Binding-site contacts:
Ligand atom O10 contacts residue ASN293 of chain 12.C at 4.5 Å.
Ligand atom C6 contacts residue TYR72 of chain 12.C at 3.9 Å (hydrophobic).
Ligand atom O6 contacts residue ASN93 of chain 12.C at 3.4 Å (h-bond).
Ligand atom C1 contacts residue ARG77 of chain 12.C at 3.3 Å.
Ligand atom O10 contacts residue THR291 of chain 12.C at 4.4 Å.
Ligand atom O4 contacts residue GLY78 of chain 12.C at 3.1 Å.
Ligand atom C3 contacts residue GLY78 of chain 12.C at 4.3 Å.
Ligand atom O1A contacts residue HIS298 of chain 12.C at 4.3 Å.
Ligand atom O1A contacts residue ARG77 of chain 12.C at 3.0 Å (salt-bridge).
Ligand atom C5 contacts residue TYR72 of chain 12.C at 3.6 Å (hydrophobic).
Ligand atom C2 contacts residue GLY78 of chain 12.C at 4.1 Å.
Ligand atom C11 contacts residue TYR72 of chain 12.C at 4.3 Å (hydrophobic).
Ligand atom O4 contacts residue ARG289 of chain 12.C at 4.5 Å.
Ligand atom O4 contacts residue TYR72 of chain 12.C at 3.8 Å.
Ligand atom O9 contacts residue ARG77 of chain 12.C at 3.8 Å.
Ligand atom C3 contacts residue HIS298 of chain 12.C at 3.5 Å.
Ligand atom O3 contacts residue VAL296 of chain 12.C at 4.4 Å.
Ligand atom O1B contacts residue TYR72 of chain 12.C at 4.4 Å.
Ligand atom C6 contacts residue ASN93 of chain 12.C at 3.7 Å.
Ligand atom C4 contacts residue HIS298 of chain 12.C at 3.8 Å.
Ligand atom O4 contacts residue ASN80 of chain 12.C at 4.3 Å.
Ligand atom O4 contacts residue ILE79 of chain 12.C at 3.7 Å.
Ligand atom C4 contacts residue ARG77 of chain 12.C at 4.4 Å.
Ligand atom C10 contacts residue TYR72 of chain 12.C at 4.0 Å (hydrophobic).
Ligand atom C1 contacts residue TYR72 of chain 12.C at 4.3 Å (hydrophobic).
Ligand atom C3 contacts residue ARG77 of chain 12.C at 4.2 Å.
Ligand atom O4 contacts residue THR291 of chain 12.C at 3.3 Å.
Ligand atom O8 contacts residue ARG77 of chain 12.C at 3.6 Å (salt-bridge).
Ligand atom N5 contacts residue TYR72 of chain 12.C at 3.1 Å (h-bond).
Ligand atom O1B contacts residue ARG77 of chain 12.C at 2.7 Å (salt-bridge).
Ligand atom O3 contacts residue GLY78 of chain 12.C at 3.4 Å.
Ligand atom O1A contacts residue TYR72 of chain 12.C at 3.6 Å.
Ligand atom C4 contacts residue TYR72 of chain 12.C at 3.4 Å (hydrophobic).
Ligand atom O1A contacts residue GLY78 of chain 12.C at 3.8 Å.
Ligand atom C2 contacts residue ARG77 of chain 12.C at 4.4 Å.
Ligand atom C11 contacts residue ASP85 of chain 12.D at 4.0 Å.
Ligand atom O4 contacts residue HIS298 of chain 12.C at 3.2 Å (h-bond).
Ligand atom C3 contacts residue GLY78 of chain 12.C at 3.9 Å.
Ligand atom C4 contacts residue GLY78 of chain 12.C at 3.2 Å.
Ligand atom C1 contacts residue GLY78 of chain 12.C at 4.2 Å.

This protein binds this small molecule.
Small molecule (SMILES): CC(=O)N[C@H]1[C@H]([C@H](O)[C@H](O)CO)O[C@@](O[C@H]2[C@@H](O)[C@@H](CO)O[C@@H](O[C@H]3[C@H](O)[C@@H](O)[C@H](O)O[C@@H]3CO)[C@@H]2O)(C(=O)O)C[C@@H]1O

Sequence of chain 12.C:
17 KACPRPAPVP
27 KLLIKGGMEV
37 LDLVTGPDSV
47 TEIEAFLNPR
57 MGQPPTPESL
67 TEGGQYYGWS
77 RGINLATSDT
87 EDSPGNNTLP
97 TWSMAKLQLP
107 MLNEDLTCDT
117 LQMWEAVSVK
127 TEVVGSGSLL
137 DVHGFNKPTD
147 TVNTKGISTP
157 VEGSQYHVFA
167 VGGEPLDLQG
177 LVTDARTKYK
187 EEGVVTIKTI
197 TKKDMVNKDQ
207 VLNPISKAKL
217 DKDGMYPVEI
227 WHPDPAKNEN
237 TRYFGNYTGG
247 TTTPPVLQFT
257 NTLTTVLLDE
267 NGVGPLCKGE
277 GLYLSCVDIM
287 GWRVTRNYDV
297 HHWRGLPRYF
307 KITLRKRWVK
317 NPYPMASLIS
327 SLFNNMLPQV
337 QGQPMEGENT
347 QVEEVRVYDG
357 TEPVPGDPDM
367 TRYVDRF

Sequence of chain 12.D:
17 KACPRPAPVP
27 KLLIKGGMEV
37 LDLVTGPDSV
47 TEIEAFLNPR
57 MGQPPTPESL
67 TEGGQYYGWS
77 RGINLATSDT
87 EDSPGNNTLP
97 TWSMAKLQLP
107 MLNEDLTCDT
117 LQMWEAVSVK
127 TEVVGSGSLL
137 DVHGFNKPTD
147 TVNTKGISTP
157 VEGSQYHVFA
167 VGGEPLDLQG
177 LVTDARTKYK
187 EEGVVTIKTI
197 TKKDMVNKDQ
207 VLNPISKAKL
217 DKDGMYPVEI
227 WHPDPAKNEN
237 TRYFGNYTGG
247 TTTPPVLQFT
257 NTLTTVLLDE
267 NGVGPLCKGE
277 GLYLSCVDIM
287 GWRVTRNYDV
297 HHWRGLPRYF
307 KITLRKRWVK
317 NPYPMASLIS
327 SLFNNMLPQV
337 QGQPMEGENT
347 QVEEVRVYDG